Sequence of chain 1.C:
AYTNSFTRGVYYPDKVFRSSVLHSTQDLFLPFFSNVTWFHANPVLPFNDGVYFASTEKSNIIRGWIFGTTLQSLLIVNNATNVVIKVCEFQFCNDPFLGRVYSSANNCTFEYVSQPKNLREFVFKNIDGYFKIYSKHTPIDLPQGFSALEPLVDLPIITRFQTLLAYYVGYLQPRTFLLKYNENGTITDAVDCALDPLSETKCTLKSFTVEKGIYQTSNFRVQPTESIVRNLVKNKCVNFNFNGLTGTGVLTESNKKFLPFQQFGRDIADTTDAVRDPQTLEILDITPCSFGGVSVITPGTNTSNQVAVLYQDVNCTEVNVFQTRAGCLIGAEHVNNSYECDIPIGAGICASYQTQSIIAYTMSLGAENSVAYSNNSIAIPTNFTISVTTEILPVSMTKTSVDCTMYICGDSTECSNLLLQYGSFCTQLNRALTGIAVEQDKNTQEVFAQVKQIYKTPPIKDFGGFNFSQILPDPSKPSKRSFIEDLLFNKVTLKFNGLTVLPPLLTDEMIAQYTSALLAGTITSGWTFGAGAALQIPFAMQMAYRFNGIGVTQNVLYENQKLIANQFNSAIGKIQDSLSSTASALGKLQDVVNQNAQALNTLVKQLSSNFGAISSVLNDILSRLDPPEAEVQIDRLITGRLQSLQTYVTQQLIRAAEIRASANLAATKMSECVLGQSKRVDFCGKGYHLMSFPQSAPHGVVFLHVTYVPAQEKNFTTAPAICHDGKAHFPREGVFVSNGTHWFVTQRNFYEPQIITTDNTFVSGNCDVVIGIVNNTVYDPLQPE

This protein binds this small molecule.
Small molecule (SMILES): CC(=O)N[C@H]1[C@H](O[C@H]2[C@H](O)[C@@H](NC(C)=O)CO[C@@H]2CO)O[C@H](CO)[C@@H](O)[C@@H]1O

Binding-site contacts:
Ligand atom O6 contacts residue THR719 of chain 1.C at 4.2 Å.
Ligand atom C2 contacts residue ASN717 of chain 1.C at 2.5 Å.
Ligand atom O6 contacts residue PHE718 of chain 1.C at 4.2 Å.
Ligand atom O7 contacts residue ASN717 of chain 1.C at 2.7 Å (h-bond).
Ligand atom C1 contacts residue ASN717 of chain 1.C at 1.4 Å.
Ligand atom N2 contacts residue ASN717 of chain 1.C at 3.0 Å (h-bond).
Ligand atom C1 contacts residue GLN1071 of chain 1.C at 3.6 Å.
Ligand atom O5 contacts residue ASN717 of chain 1.C at 2.2 Å (h-bond).
Ligand atom O5 contacts residue GLN1071 of chain 1.C at 3.5 Å (h-bond).
Ligand atom C5 contacts residue GLN926 of chain 1.C at 4.2 Å.
Ligand atom C6 contacts residue GLN926 of chain 1.C at 3.9 Å.
Ligand atom O4 contacts residue LEU922 of chain 1.C at 4.5 Å.
Ligand atom O7 contacts residue GLN1071 of chain 1.C at 3.6 Å (h-bond).
Ligand atom C7 contacts residue ASN717 of chain 1.C at 3.1 Å.
Ligand atom C5 contacts residue LEU922 of chain 1.C at 4.4 Å (hydrophobic).
Ligand atom O7 contacts residue THR716 of chain 1.C at 4.4 Å.
Ligand atom C2 contacts residue GLN1071 of chain 1.C at 4.0 Å.
Ligand atom C3 contacts residue ASN717 of chain 1.C at 3.8 Å.
Ligand atom O6 contacts residue GLN926 of chain 1.C at 2.9 Å (h-bond).
Ligand atom C4 contacts residue ASN717 of chain 1.C at 4.1 Å.
Ligand atom C5 contacts residue ASN717 of chain 1.C at 3.6 Å.
Ligand atom C3 contacts residue LEU922 of chain 1.C at 4.1 Å (hydrophobic).
Ligand atom C8 contacts residue ASN717 of chain 1.C at 4.4 Å.